Sequence of chain 1.A:
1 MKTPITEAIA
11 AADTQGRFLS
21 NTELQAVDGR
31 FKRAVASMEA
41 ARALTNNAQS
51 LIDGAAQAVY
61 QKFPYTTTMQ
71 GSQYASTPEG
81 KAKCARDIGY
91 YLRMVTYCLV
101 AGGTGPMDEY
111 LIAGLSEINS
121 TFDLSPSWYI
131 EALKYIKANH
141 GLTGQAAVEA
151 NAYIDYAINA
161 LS

The small molecule below binds the protein below.
Small molecule (SMILES): CCC1=C(C)/C(=C/c2[nH]c(Cc3[nH]c(CC4=NC(=O)[C@H](C)[C@H]4CC)c(C)c3CCC(=O)O)c(CCC(=O)O)c2C)NC1=O

Sequence of chain 1.E:
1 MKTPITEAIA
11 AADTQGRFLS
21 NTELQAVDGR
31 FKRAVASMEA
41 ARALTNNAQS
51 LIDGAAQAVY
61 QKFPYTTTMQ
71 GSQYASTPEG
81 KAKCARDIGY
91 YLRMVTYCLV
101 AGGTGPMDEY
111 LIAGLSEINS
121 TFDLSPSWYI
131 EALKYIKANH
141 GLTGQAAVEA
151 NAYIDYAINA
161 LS

Sequence of chain 1.F:
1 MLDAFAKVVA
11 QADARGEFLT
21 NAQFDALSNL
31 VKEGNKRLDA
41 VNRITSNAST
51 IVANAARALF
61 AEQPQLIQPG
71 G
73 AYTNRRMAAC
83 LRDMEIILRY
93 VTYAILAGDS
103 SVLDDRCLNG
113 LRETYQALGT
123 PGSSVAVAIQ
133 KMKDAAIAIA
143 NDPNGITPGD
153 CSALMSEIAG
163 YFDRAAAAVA

Binding-site contacts:
Ligand atom NC contacts residue THR149 of chain 1.F at 2.5 Å (h-bond).
Ligand atom O1D contacts residue ASN35 of chain 1.F at 2.9 Å (h-bond).
Ligand atom CMD contacts residue THR149 of chain 1.F at 3.5 Å.
Ligand atom CHB contacts residue ASP39 of chain 1.F at 3.2 Å.
Ligand atom C2D contacts residue THR149 of chain 1.F at 3.6 Å.
Ligand atom C4C contacts residue CYS153 of chain 1.F at 3.0 Å (hydrophobic).
Ligand atom O1A contacts residue THR149 of chain 1.F at 2.7 Å (h-bond).
Ligand atom C3B contacts residue LEU38 of chain 1.F at 3.5 Å (hydrophobic).
Ligand atom CMD contacts residue GLY151 of chain 1.F at 3.4 Å.
Ligand atom C2C contacts residue CYS153 of chain 1.F at 3.1 Å (hydrophobic).
Ligand atom CBB contacts residue ARG33 of chain 1.A at 3.1 Å.
Ligand atom CHD contacts residue CYS153 of chain 1.F at 3.5 Å (hydrophobic).
Ligand atom OB contacts residue LEU38 of chain 1.F at 3.4 Å.
Ligand atom C1C contacts residue THR149 of chain 1.F at 3.4 Å.
Ligand atom OC contacts residue GLY151 of chain 1.F at 3.0 Å (h-bond).
Ligand atom C2C contacts residue GLY151 of chain 1.F at 3.6 Å.
Ligand atom CAC contacts residue CYS153 of chain 1.F at 1.8 Å (hydrophobic).
Ligand atom C2A contacts residue ASN35 of chain 1.F at 3.1 Å.
Ligand atom C1A contacts residue ASN35 of chain 1.F at 3.5 Å.
Ligand atom O2A contacts residue GLN145 of chain 1.A at 3.1 Å (h-bond).
Ligand atom ND contacts residue ASP39 of chain 1.F at 2.7 Å (salt-bridge).
Ligand atom C1D contacts residue ASP39 of chain 1.F at 3.5 Å.
Ligand atom OC contacts residue THR149 of chain 1.F at 3.4 Å (h-bond).
Ligand atom CHD contacts residue ILE148 of chain 1.F at 3.4 Å (hydrophobic).
Ligand atom NB contacts residue LEU38 of chain 1.F at 3.6 Å.
Ligand atom CMC contacts residue ASN143 of chain 1.F at 3.2 Å.
Ligand atom C4B contacts residue LEU38 of chain 1.F at 3.2 Å (hydrophobic).
Ligand atom C1C contacts residue GLY151 of chain 1.F at 3.2 Å.
Ligand atom CMC contacts residue ASP144 of chain 1.F at 3.5 Å.
Ligand atom C3C contacts residue CYS153 of chain 1.F at 2.7 Å (hydrophobic).
Ligand atom CAA contacts residue ASN35 of chain 1.F at 3.3 Å.
Ligand atom OC contacts residue PRO150 of chain 1.F at 3.5 Å.
Ligand atom NA contacts residue ASP39 of chain 1.F at 2.7 Å (salt-bridge).
Ligand atom OB contacts residue ASP28 of chain 1.E at 3.1 Å.
Ligand atom CGA contacts residue THR149 of chain 1.F at 3.4 Å.
Ligand atom C3A contacts residue GLN145 of chain 1.A at 3.3 Å.
Ligand atom O2A contacts residue THR149 of chain 1.F at 3.2 Å (h-bond).
Ligand atom CMA contacts residue GLN145 of chain 1.A at 3.4 Å.
Ligand atom CBC contacts residue CYS153 of chain 1.F at 2.6 Å (hydrophobic).
Ligand atom CHD contacts residue ASP39 of chain 1.F at 3.5 Å.